A protein and the small-molecule ligand that binds it are described below.
Small molecule (SMILES): O=c1nc2n(C[C@H](O)[C@H](O)[C@H](O)CO)c3cc(O)ccc3cc-2c(=O)[nH]1

Sequence of chain 1.C:
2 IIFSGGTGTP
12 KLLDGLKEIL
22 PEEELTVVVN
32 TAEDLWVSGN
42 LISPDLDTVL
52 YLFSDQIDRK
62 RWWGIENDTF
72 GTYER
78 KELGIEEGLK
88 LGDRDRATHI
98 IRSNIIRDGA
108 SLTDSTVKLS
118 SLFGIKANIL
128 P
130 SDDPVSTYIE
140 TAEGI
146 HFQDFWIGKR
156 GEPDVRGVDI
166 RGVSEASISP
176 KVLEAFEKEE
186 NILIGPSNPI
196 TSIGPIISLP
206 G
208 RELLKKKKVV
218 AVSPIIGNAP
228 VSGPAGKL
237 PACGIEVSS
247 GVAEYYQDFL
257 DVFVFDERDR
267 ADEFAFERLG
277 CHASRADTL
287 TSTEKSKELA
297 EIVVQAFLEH

Binding-site contacts:
Ligand atom C9 contacts residue PRO45 of chain 1.C at 4.0 Å (hydrophobic).
Ligand atom C2 contacts residue ILE152 of chain 1.C at 4.0 Å (hydrophobic).
Ligand atom C1 contacts residue TRP64 of chain 1.C at 4.0 Å (hydrophobic).
Ligand atom O3 contacts residue ILE152 of chain 1.C at 4.0 Å.
Ligand atom C11 contacts residue TRP64 of chain 1.C at 4.0 Å (hydrophobic).
Ligand atom C3 contacts residue TRP64 of chain 1.C at 3.7 Å (hydrophobic).
Ligand atom C6 contacts residue LEU88 of chain 1.C at 4.1 Å (hydrophobic).
Ligand atom C13 contacts residue ILE152 of chain 1.C at 4.0 Å (hydrophobic).
Ligand atom C12 contacts residue TRP64 of chain 1.C at 3.7 Å (hydrophobic).
Ligand atom C7 contacts residue ASP92 of chain 1.C at 3.3 Å.
Ligand atom C13 contacts residue TRP64 of chain 1.C at 3.6 Å (hydrophobic).
Ligand atom O2 contacts residue LEU86 of chain 1.C at 3.8 Å.
Ligand atom C3 contacts residue ILE152 of chain 1.C at 4.1 Å (hydrophobic).
Ligand atom C3 contacts residue LEU86 of chain 1.C at 4.2 Å (hydrophobic).
Ligand atom C2 contacts residue TRP64 of chain 1.C at 3.7 Å (hydrophobic).
Ligand atom C4 contacts residue TRP64 of chain 1.C at 3.5 Å (hydrophobic).
Ligand atom C6 contacts residue ASP92 of chain 1.C at 3.8 Å.
Ligand atom C4 contacts residue LYS87 of chain 1.C at 3.7 Å.
Ligand atom C4 contacts residue LEU86 of chain 1.C at 3.8 Å (hydrophobic).
Ligand atom O10 contacts residue ASP48 of chain 1.C at 4.1 Å.
Ligand atom O1 contacts residue TRP151 of chain 1.C at 4.0 Å.
Ligand atom N2 contacts residue ILE152 of chain 1.C at 3.9 Å.
Ligand atom C6 contacts residue TRP64 of chain 1.C at 4.1 Å (hydrophobic).
Ligand atom N1 contacts residue TRP64 of chain 1.C at 3.7 Å.
Ligand atom N3 contacts residue TRP64 of chain 1.C at 3.6 Å.
Ligand atom C1 contacts residue ILE152 of chain 1.C at 3.8 Å (hydrophobic).
Ligand atom O10 contacts residue PRO45 of chain 1.C at 3.2 Å.
Ligand atom C5 contacts residue TRP64 of chain 1.C at 3.6 Å (hydrophobic).
Ligand atom C2 contacts residue LYS87 of chain 1.C at 4.2 Å.
Ligand atom N1 contacts residue ILE152 of chain 1.C at 3.9 Å.
Ligand atom C15 contacts residue PRO45 of chain 1.C at 4.1 Å (hydrophobic).
Ligand atom O2 contacts residue TRP64 of chain 1.C at 3.9 Å.
Ligand atom O2 contacts residue LYS87 of chain 1.C at 3.0 Å (salt-bridge).
Ligand atom C6 contacts residue LEU86 of chain 1.C at 3.9 Å (hydrophobic).
Ligand atom C14 contacts residue TRP64 of chain 1.C at 3.7 Å (hydrophobic).
Ligand atom C11 contacts residue PRO45 of chain 1.C at 3.7 Å (hydrophobic).
Ligand atom C6 contacts residue LYS87 of chain 1.C at 3.9 Å.
Ligand atom O1 contacts residue ILE152 of chain 1.C at 4.0 Å.
Ligand atom C5 contacts residue LEU86 of chain 1.C at 3.9 Å (hydrophobic).
Ligand atom N2 contacts residue TRP64 of chain 1.C at 4.0 Å.